Sequence of chain 1.A:
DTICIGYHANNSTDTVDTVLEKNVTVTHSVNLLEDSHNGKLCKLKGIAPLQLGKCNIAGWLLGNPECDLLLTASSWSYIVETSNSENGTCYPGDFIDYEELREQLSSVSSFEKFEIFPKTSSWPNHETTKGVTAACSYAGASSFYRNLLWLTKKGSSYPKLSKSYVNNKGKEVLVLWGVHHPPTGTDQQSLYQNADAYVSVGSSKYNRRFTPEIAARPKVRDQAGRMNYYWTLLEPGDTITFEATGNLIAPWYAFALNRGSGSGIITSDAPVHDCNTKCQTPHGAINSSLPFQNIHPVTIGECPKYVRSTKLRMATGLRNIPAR

Binding-site contacts:
Ligand atom N2 contacts residue NDG1 of chain 1.G at 4.5 Å.
Ligand atom C1 contacts residue ARG225 of chain 1.A at 3.9 Å.
Ligand atom O7 contacts residue NDG1 of chain 1.G at 3.0 Å (h-bond).
Ligand atom C1 contacts residue NDG1 of chain 1.G at 2.7 Å.
Ligand atom O5 contacts residue NDG1 of chain 1.G at 2.5 Å (h-bond).
Ligand atom O1 contacts residue NDG1 of chain 1.G at 2.6 Å.
Ligand atom C2 contacts residue NDG1 of chain 1.G at 4.2 Å.
Ligand atom O6 contacts residue NDG1 of chain 1.G at 3.6 Å (h-bond).
Ligand atom C7 contacts residue NDG1 of chain 1.G at 4.1 Å.
Ligand atom O7 contacts residue ARG225 of chain 1.A at 4.0 Å.
Ligand atom C6 contacts residue NDG1 of chain 1.G at 3.9 Å.
Ligand atom C5 contacts residue NDG1 of chain 1.G at 3.5 Å.
Ligand atom O1 contacts residue ARG225 of chain 1.A at 2.9 Å (salt-bridge).
Ligand atom N2 contacts residue ARG225 of chain 1.A at 4.3 Å.

The small molecule below binds the protein below.
Small molecule (SMILES): CC(=O)N[C@@H]1[C@@H](O)[C@H](O)[C@@H](CO)O[C@H]1O